Sequence of chain 1.F:
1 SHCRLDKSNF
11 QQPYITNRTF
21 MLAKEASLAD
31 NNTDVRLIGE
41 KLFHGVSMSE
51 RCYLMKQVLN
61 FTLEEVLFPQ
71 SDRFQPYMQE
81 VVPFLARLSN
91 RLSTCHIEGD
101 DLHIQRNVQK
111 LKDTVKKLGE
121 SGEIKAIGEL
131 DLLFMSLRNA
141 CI

Binding-site contacts:
Ligand atom N2 contacts residue GLN11 of chain 1.E at 4.4 Å.
Ligand atom C2 contacts residue GLN11 of chain 1.E at 3.5 Å.
Ligand atom C7 contacts residue THR16 of chain 1.E at 3.7 Å.
Ligand atom C7 contacts residue PHE10 of chain 1.E at 3.8 Å (hydrophobic).
Ligand atom O6 contacts residue ARG18 of chain 1.F at 3.6 Å.
Ligand atom O5 contacts residue MET21 of chain 1.F at 3.3 Å.
Ligand atom O3 contacts residue PHE10 of chain 1.E at 3.6 Å.
Ligand atom O7 contacts residue GLN11 of chain 1.E at 3.5 Å (h-bond).
Ligand atom N2 contacts residue ASN17 of chain 1.F at 2.9 Å (h-bond).
Ligand atom N2 contacts residue PHE10 of chain 1.E at 4.0 Å.
Ligand atom O5 contacts residue ASN17 of chain 1.F at 2.4 Å (h-bond).
Ligand atom O5 contacts residue GLN11 of chain 1.E at 4.3 Å.
Ligand atom O4 contacts residue GLN11 of chain 1.E at 3.7 Å.
Ligand atom C3 contacts residue GLN11 of chain 1.E at 4.2 Å.
Ligand atom O3 contacts residue GLN11 of chain 1.E at 4.0 Å.
Ligand atom O7 contacts residue PHE10 of chain 1.E at 4.3 Å.
Ligand atom C7 contacts residue MET135 of chain 1.E at 4.4 Å (hydrophobic).
Ligand atom C3 contacts residue PHE10 of chain 1.E at 4.4 Å (hydrophobic).
Ligand atom C7 contacts residue ASN17 of chain 1.F at 3.5 Å.
Ligand atom C7 contacts residue GLN11 of chain 1.E at 4.2 Å.
Ligand atom C1 contacts residue GLN11 of chain 1.E at 4.1 Å.
Ligand atom C1 contacts residue MET21 of chain 1.F at 3.1 Å (hydrophobic).
Ligand atom O6 contacts residue GLN11 of chain 1.E at 4.0 Å.
Ligand atom O7 contacts residue THR16 of chain 1.E at 2.9 Å (h-bond).
Ligand atom C8 contacts residue ARG138 of chain 1.E at 4.1 Å.
Ligand atom C5 contacts residue ASN17 of chain 1.F at 3.7 Å.
Ligand atom C4 contacts residue ASN17 of chain 1.F at 4.2 Å.
Ligand atom C2 contacts residue ASN17 of chain 1.F at 2.4 Å.
Ligand atom C8 contacts residue ASN17 of chain 1.F at 4.3 Å.
Ligand atom C4 contacts residue GLN11 of chain 1.E at 4.4 Å.
Ligand atom C8 contacts residue PHE134 of chain 1.E at 3.7 Å (hydrophobic).
Ligand atom C6 contacts residue ARG18 of chain 1.F at 4.2 Å.
Ligand atom C3 contacts residue ASN17 of chain 1.F at 3.8 Å.
Ligand atom C8 contacts residue MET135 of chain 1.E at 3.5 Å (hydrophobic).
Ligand atom C5 contacts residue MET21 of chain 1.F at 3.9 Å (hydrophobic).
Ligand atom O7 contacts residue ASN17 of chain 1.F at 3.7 Å.
Ligand atom C8 contacts residue THR16 of chain 1.E at 3.7 Å.
Ligand atom C1 contacts residue ASN17 of chain 1.F at 1.4 Å.
Ligand atom C8 contacts residue PHE10 of chain 1.E at 3.6 Å (hydrophobic).
Ligand atom N2 contacts residue ARG138 of chain 1.E at 4.0 Å.

This protein binds this small molecule.
Small molecule (SMILES): CC(=O)N[C@H]1[C@H](O[C@H]2[C@H](O)[C@@H](NC(C)=O)CO[C@@H]2CO)O[C@H](CO)[C@@H](O)[C@@H]1O

Sequence of chain 1.E:
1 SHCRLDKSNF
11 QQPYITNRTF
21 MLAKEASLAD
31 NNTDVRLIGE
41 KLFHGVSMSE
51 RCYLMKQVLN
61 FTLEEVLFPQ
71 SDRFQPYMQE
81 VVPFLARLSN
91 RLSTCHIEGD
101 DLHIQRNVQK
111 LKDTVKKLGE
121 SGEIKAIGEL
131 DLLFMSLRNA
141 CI